Binding-site contacts:
Ligand atom C03 contacts residue THR162 of chain 1.A at 3.8 Å.
Ligand atom O01 contacts residue THR162 of chain 1.A at 4.0 Å.
Ligand atom O05 contacts residue LEU163 of chain 1.A at 4.1 Å.
Ligand atom C06 contacts residue LYS256 of chain 1.A at 4.1 Å.
Ligand atom C04 contacts residue TRP211 of chain 1.A at 4.3 Å (hydrophobic).
Ligand atom C03 contacts residue TRP211 of chain 1.A at 3.9 Å (hydrophobic).
Ligand atom O05 contacts residue TYR194 of chain 1.A at 4.3 Å.
Ligand atom N07 contacts residue LYS256 of chain 1.A at 4.2 Å.
Ligand atom C04 contacts residue ILE144 of chain 1.A at 4.4 Å (hydrophobic).
Ligand atom C02 contacts residue TRP211 of chain 1.A at 3.6 Å (hydrophobic).
Ligand atom C03 contacts residue TYR194 of chain 1.A at 4.5 Å (hydrophobic).
Ligand atom O01 contacts residue ASP196 of chain 1.A at 4.0 Å.
Ligand atom O01 contacts residue TRP211 of chain 1.A at 3.6 Å.
Ligand atom O05 contacts residue TRP211 of chain 1.A at 4.1 Å.
Ligand atom N07 contacts residue TRP211 of chain 1.A at 3.7 Å.
Ligand atom N07 contacts residue GLU120 of chain 1.A at 4.1 Å.
Ligand atom C03 contacts residue LEU163 of chain 1.A at 4.1 Å (hydrophobic).
Ligand atom C04 contacts residue LEU163 of chain 1.A at 3.9 Å (hydrophobic).
Ligand atom C02 contacts residue THR162 of chain 1.A at 4.2 Å.
Ligand atom C06 contacts residue GLU120 of chain 1.A at 3.5 Å.
Ligand atom C06 contacts residue TRP211 of chain 1.A at 4.1 Å (hydrophobic).

Sequence of chain 1.A:
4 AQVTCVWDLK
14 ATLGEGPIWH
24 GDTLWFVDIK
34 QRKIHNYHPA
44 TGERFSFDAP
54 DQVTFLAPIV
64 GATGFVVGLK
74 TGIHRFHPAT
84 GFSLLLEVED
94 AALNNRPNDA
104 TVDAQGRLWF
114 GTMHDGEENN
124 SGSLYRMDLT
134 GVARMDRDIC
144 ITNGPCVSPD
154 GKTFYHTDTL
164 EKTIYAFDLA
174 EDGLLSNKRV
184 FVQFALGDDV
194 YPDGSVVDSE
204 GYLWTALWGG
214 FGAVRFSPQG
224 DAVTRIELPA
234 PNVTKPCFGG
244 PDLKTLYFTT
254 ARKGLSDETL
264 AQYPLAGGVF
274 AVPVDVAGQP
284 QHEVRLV

The protein below binds the small molecule below.
Small molecule (SMILES): O=C1C[C@@H](O)CN1